Binding-site contacts:
Ligand atom C09 contacts residue LEU232 of chain 1.A at 4.3 Å (hydrophobic).
Ligand atom C15 contacts residue LEU232 of chain 1.A at 3.8 Å (hydrophobic).
Ligand atom C14 contacts residue LEU232 of chain 1.A at 3.8 Å (hydrophobic).
Ligand atom N10 contacts residue LEU232 of chain 1.A at 4.1 Å.
Ligand atom C06 contacts residue ILE196 of chain 1.A at 4.2 Å (hydrophobic).
Ligand atom C03 contacts residue LYS200 of chain 1.A at 3.9 Å.
Ligand atom C07 contacts residue LYS200 of chain 1.A at 3.9 Å.
Ligand atom CL1 contacts residue LEU232 of chain 1.A at 4.3 Å.
Ligand atom N10 contacts residue LYS200 of chain 1.A at 3.3 Å.
Ligand atom CL1 contacts residue ARG229 of chain 1.A at 3.6 Å.
Ligand atom C07 contacts residue ILE196 of chain 1.A at 4.2 Å (hydrophobic).
Ligand atom C14 contacts residue ARG229 of chain 1.A at 4.3 Å.
Ligand atom C12 contacts residue LEU232 of chain 1.A at 3.7 Å (hydrophobic).
Ligand atom CL2 contacts residue THR236 of chain 1.A at 3.5 Å.
Ligand atom CL2 contacts residue LEU232 of chain 1.A at 3.8 Å.
Ligand atom CL1 contacts residue PHE203 of chain 1.A at 3.7 Å.
Ligand atom C06 contacts residue LYS200 of chain 1.A at 4.0 Å.
Ligand atom O08 contacts residue THR236 of chain 1.A at 4.4 Å.
Ligand atom CL2 contacts residue THR233 of chain 1.A at 4.0 Å.
Ligand atom C02 contacts residue LYS200 of chain 1.A at 3.9 Å.
Ligand atom C11 contacts residue LYS200 of chain 1.A at 3.5 Å.
Ligand atom C05 contacts residue LYS200 of chain 1.A at 4.1 Å.
Ligand atom C11 contacts residue LEU232 of chain 1.A at 3.8 Å (hydrophobic).
Ligand atom C04 contacts residue LYS200 of chain 1.A at 4.0 Å.
Ligand atom C09 contacts residue LYS200 of chain 1.A at 4.5 Å.
Ligand atom N01 contacts residue LYS200 of chain 1.A at 4.5 Å.
Ligand atom C06 contacts residue LEU232 of chain 1.A at 4.4 Å (hydrophobic).

Sequence of chain 1.A:
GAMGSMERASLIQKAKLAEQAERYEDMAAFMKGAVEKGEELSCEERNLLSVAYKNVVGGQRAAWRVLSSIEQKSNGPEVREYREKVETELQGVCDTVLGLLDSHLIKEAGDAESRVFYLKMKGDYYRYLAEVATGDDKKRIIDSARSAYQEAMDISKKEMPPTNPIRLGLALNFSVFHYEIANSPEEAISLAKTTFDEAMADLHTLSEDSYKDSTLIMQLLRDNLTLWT

The small molecule below binds the protein below.
Small molecule (SMILES): Nc1ccc(Oc2ncc(Cl)cc2Cl)cc1